Sequence of chain 1.A:
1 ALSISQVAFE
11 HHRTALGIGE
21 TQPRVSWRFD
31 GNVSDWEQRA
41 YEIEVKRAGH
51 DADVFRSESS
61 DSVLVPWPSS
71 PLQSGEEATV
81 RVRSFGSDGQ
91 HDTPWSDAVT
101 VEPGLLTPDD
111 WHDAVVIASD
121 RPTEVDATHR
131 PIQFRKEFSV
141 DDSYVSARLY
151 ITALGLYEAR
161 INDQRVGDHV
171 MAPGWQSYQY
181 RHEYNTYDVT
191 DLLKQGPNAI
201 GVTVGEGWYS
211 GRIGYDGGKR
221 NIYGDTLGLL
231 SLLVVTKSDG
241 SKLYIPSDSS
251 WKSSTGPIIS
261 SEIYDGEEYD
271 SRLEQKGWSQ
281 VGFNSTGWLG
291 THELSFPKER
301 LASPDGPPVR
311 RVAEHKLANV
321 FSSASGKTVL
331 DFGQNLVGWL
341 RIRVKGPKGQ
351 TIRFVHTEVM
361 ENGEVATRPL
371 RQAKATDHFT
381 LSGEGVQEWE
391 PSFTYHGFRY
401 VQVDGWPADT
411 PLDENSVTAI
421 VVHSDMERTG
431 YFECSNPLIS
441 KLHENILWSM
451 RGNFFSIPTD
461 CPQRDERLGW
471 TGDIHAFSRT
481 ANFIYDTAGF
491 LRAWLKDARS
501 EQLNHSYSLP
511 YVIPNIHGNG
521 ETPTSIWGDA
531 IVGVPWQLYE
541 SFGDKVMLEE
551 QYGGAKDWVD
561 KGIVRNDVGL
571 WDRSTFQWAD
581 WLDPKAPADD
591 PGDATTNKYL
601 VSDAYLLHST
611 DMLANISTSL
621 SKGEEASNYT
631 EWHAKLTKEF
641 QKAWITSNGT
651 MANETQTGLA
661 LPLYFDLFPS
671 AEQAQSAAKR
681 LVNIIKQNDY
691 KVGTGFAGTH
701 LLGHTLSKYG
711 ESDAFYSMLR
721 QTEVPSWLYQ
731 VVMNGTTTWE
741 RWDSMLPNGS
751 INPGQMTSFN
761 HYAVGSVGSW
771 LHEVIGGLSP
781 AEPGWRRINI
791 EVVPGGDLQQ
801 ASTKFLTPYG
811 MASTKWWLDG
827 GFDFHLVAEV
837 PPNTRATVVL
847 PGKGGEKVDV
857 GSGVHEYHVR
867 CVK

Binding-site contacts:
Ligand atom C3 contacts residue ASN653 of chain 1.A at 3.8 Å.
Ligand atom O7 contacts residue ASN653 of chain 1.A at 3.9 Å.
Ligand atom C2 contacts residue ASN653 of chain 1.A at 2.5 Å.
Ligand atom C8 contacts residue THR595 of chain 1.A at 3.4 Å.
Ligand atom O7 contacts residue THR596 of chain 1.A at 4.2 Å.
Ligand atom C8 contacts residue ASN597 of chain 1.A at 4.1 Å.
Ligand atom C1 contacts residue ALA652 of chain 1.A at 3.8 Å (hydrophobic).
Ligand atom C8 contacts residue TRP644 of chain 1.A at 4.1 Å (hydrophobic).
Ligand atom O7 contacts residue ASN597 of chain 1.A at 3.5 Å.
Ligand atom C5 contacts residue ASN597 of chain 1.A at 4.3 Å.
Ligand atom O5 contacts residue ALA652 of chain 1.A at 3.5 Å (h-bond).
Ligand atom N2 contacts residue ASN653 of chain 1.A at 2.9 Å (h-bond).
Ligand atom C6 contacts residue ALA652 of chain 1.A at 3.9 Å (hydrophobic).
Ligand atom C1 contacts residue ASN597 of chain 1.A at 4.3 Å.
Ligand atom C5 contacts residue ASN653 of chain 1.A at 3.7 Å.
Ligand atom C7 contacts residue ASN653 of chain 1.A at 3.5 Å.
Ligand atom C7 contacts residue THR595 of chain 1.A at 3.9 Å.
Ligand atom C7 contacts residue ASN597 of chain 1.A at 4.1 Å.
Ligand atom O5 contacts residue ASN653 of chain 1.A at 2.4 Å (h-bond).
Ligand atom C5 contacts residue ALA652 of chain 1.A at 4.4 Å (hydrophobic).
Ligand atom C8 contacts residue THR596 of chain 1.A at 4.2 Å.
Ligand atom C8 contacts residue ALA594 of chain 1.A at 3.5 Å (hydrophobic).
Ligand atom C4 contacts residue ASN653 of chain 1.A at 4.3 Å.
Ligand atom C6 contacts residue TRP644 of chain 1.A at 4.2 Å (hydrophobic).
Ligand atom N2 contacts residue THR595 of chain 1.A at 4.1 Å.
Ligand atom C1 contacts residue ASN653 of chain 1.A at 1.4 Å.
Ligand atom O6 contacts residue ALA652 of chain 1.A at 3.8 Å.

This protein binds this small molecule.
Small molecule (SMILES): CC(=O)N[C@H]1[C@H](O[C@H]2[C@H](O)[C@@H](NC(C)=O)CO[C@@H]2CO)O[C@H](CO)[C@@H](O)[C@@H]1O